Binding-site contacts:
Ligand atom C3 contacts residue TRP322 of chain 1.A at 3.9 Å (hydrophobic).
Ligand atom O1 contacts residue TYR247 of chain 1.A at 3.0 Å (h-bond).
Ligand atom C6 contacts residue TRP322 of chain 1.A at 4.1 Å (hydrophobic).
Ligand atom C2 contacts residue ARG323 of chain 1.A at 4.0 Å.
Ligand atom O3 contacts residue ARG323 of chain 1.A at 2.9 Å (salt-bridge).
Ligand atom O5 contacts residue TYR247 of chain 1.A at 3.4 Å.
Ligand atom O5 contacts residue TRP322 of chain 1.A at 3.0 Å (h-bond).
Ligand atom O3 contacts residue HIS339 of chain 1.A at 4.1 Å.
Ligand atom O2 contacts residue PHE180 of chain 1.A at 4.0 Å.
Ligand atom O2 contacts residue ARG323 of chain 1.A at 2.9 Å (salt-bridge).
Ligand atom C3 contacts residue HIS105 of chain 1.A at 3.8 Å.
Ligand atom C6 contacts residue HIS105 of chain 1.A at 4.0 Å.
Ligand atom C6 contacts residue TRP341 of chain 1.A at 3.6 Å (hydrophobic).
Ligand atom C6 contacts residue TRP124 of chain 1.A at 4.0 Å (hydrophobic).
Ligand atom O6 contacts residue TRP322 of chain 1.A at 3.6 Å.
Ligand atom O2 contacts residue HIS339 of chain 1.A at 2.7 Å (h-bond).
Ligand atom C1 contacts residue TYR247 of chain 1.A at 3.6 Å (hydrophobic).
Ligand atom O2 contacts residue TRP322 of chain 1.A at 3.2 Å (h-bond).
Ligand atom C2 contacts residue GLU174 of chain 1.A at 3.4 Å.
Ligand atom O3 contacts residue HIS105 of chain 1.A at 2.9 Å (h-bond).
Ligand atom C2 contacts residue HIS339 of chain 1.A at 3.5 Å.
Ligand atom C1 contacts residue TRP322 of chain 1.A at 3.5 Å (hydrophobic).
Ligand atom O2 contacts residue GLU174 of chain 1.A at 2.8 Å (salt-bridge).
Ligand atom C6 contacts residue TRP322 of chain 1.A at 4.0 Å (hydrophobic).
Ligand atom C4 contacts residue TRP322 of chain 1.A at 3.8 Å (hydrophobic).
Ligand atom C5 contacts residue TRP322 of chain 1.A at 3.7 Å (hydrophobic).
Ligand atom C5 contacts residue TYR247 of chain 1.A at 4.0 Å (hydrophobic).
Ligand atom O3 contacts residue TRP124 of chain 1.A at 3.8 Å.
Ligand atom C5 contacts residue TRP124 of chain 1.A at 3.7 Å (hydrophobic).
Ligand atom O4 contacts residue TRP124 of chain 1.A at 4.0 Å.
Ligand atom O4 contacts residue TRP322 of chain 1.A at 2.9 Å (h-bond).
Ligand atom C4 contacts residue ARG323 of chain 1.A at 3.8 Å.
Ligand atom C1 contacts residue GLU174 of chain 1.A at 3.2 Å.
Ligand atom C2 contacts residue TRP322 of chain 1.A at 4.0 Å (hydrophobic).
Ligand atom O6 contacts residue ALA287 of chain 1.A at 3.6 Å.
Ligand atom C3 contacts residue ARG323 of chain 1.A at 3.9 Å.
Ligand atom O1 contacts residue TRP322 of chain 1.A at 3.5 Å.
Ligand atom O1 contacts residue GLU174 of chain 1.A at 3.8 Å.
Ligand atom O6 contacts residue ARG323 of chain 1.A at 4.1 Å.
Ligand atom C6 contacts residue LEU75 of chain 1.A at 3.7 Å (hydrophobic).

This protein binds this small molecule.
Small molecule (SMILES): OC[C@H]1O[C@@H](O[C@H]2[C@H](O)[C@H](O)[C@@H](O)O[C@@H]2CO)[C@@H](O)[C@@H](O)[C@@H]1O

Sequence of chain 1.A:
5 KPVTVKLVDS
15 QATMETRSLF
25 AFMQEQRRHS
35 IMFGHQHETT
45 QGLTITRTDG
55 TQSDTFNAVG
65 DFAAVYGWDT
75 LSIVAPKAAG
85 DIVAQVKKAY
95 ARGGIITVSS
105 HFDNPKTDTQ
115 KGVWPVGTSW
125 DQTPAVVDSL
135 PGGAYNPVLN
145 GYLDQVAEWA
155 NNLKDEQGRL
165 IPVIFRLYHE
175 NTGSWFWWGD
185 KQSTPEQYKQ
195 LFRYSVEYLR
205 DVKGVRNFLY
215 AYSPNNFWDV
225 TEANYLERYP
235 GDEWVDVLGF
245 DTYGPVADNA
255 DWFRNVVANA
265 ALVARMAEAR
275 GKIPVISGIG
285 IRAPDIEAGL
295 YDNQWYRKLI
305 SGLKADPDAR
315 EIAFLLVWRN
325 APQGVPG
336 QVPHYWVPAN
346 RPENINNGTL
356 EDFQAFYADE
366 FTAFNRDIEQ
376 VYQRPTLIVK